Binding-site contacts:
Ligand atom C8 contacts residue ALA155 of chain 1.A at 3.0 Å (hydrophobic).
Ligand atom C2 contacts residue NAG1 of chain 1.F at 2.8 Å.
Ligand atom C7 contacts residue LEU158 of chain 1.A at 4.0 Å (hydrophobic).
Ligand atom C8 contacts residue VAL154 of chain 1.A at 3.7 Å (hydrophobic).
Ligand atom N2 contacts residue HIS153 of chain 1.A at 4.2 Å.
Ligand atom O4 contacts residue PYE1 of chain 1.Q at 4.4 Å.
Ligand atom C5 contacts residue NAG1 of chain 1.F at 3.8 Å.
Ligand atom C3 contacts residue PYE1 of chain 1.P at 3.8 Å.
Ligand atom C2 contacts residue LEU158 of chain 1.A at 4.3 Å (hydrophobic).
Ligand atom C7 contacts residue VAL154 of chain 1.A at 4.0 Å (hydrophobic).
Ligand atom C8 contacts residue HIS153 of chain 1.A at 3.4 Å.
Ligand atom O7 contacts residue VAL154 of chain 1.A at 3.9 Å.
Ligand atom C1 contacts residue NAG1 of chain 1.F at 2.2 Å.
Ligand atom C8 contacts residue GLN23 of chain 1.A at 4.2 Å.
Ligand atom C7 contacts residue HIS153 of chain 1.A at 3.9 Å.
Ligand atom C7 contacts residue NAG1 of chain 1.F at 3.4 Å.
Ligand atom C4 contacts residue PYE1 of chain 1.P at 3.8 Å.
Ligand atom O6 contacts residue PYE1 of chain 1.P at 3.6 Å.
Ligand atom O5 contacts residue NAG1 of chain 1.F at 2.4 Å (h-bond).
Ligand atom C4 contacts residue NAG1 of chain 1.F at 4.2 Å.
Ligand atom C3 contacts residue NAG1 of chain 1.F at 4.1 Å.
Ligand atom N2 contacts residue NAG1 of chain 1.F at 3.5 Å (h-bond).
Ligand atom O7 contacts residue LEU158 of chain 1.A at 3.0 Å.
Ligand atom C7 contacts residue ALA155 of chain 1.A at 3.3 Å (hydrophobic).
Ligand atom C5 contacts residue PYE1 of chain 1.P at 4.2 Å.
Ligand atom O4 contacts residue PYE1 of chain 1.P at 2.5 Å (h-bond).
Ligand atom O7 contacts residue NAG1 of chain 1.F at 3.6 Å.
Ligand atom C8 contacts residue ARG22 of chain 1.A at 3.8 Å.
Ligand atom O3 contacts residue PYE1 of chain 1.P at 3.8 Å.
Ligand atom C8 contacts residue NAG1 of chain 1.F at 2.9 Å.
Ligand atom C6 contacts residue PYE1 of chain 1.P at 4.2 Å.
Ligand atom O7 contacts residue ALA155 of chain 1.A at 2.9 Å (h-bond).

A protein and the small-molecule ligand that binds it are described below.
Small molecule (SMILES): CC(=O)N[C@@H]1[C@@H](O)[C@H](O)[C@@H](CO)O[C@H]1O

Sequence of chain 1.A:
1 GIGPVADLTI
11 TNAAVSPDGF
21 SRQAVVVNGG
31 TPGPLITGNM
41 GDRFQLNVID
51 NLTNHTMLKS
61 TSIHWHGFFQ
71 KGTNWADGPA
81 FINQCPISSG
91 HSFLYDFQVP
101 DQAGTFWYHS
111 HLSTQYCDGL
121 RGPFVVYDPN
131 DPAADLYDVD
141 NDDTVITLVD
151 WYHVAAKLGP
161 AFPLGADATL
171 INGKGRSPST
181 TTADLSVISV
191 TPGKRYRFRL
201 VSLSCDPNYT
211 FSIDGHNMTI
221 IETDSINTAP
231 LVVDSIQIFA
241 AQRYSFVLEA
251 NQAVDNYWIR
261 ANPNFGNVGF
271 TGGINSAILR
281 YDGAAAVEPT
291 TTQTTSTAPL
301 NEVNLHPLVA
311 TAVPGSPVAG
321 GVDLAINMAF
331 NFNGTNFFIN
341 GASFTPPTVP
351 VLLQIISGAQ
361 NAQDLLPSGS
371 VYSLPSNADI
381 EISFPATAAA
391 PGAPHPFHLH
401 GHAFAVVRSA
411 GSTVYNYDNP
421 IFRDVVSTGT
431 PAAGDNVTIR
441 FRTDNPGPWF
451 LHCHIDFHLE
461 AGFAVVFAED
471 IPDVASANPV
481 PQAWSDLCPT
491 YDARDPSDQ